The small molecule below binds the protein below.
Small molecule (SMILES): CC(C)O[PH](=O)OC(C)C

Sequence of chain 10.A:
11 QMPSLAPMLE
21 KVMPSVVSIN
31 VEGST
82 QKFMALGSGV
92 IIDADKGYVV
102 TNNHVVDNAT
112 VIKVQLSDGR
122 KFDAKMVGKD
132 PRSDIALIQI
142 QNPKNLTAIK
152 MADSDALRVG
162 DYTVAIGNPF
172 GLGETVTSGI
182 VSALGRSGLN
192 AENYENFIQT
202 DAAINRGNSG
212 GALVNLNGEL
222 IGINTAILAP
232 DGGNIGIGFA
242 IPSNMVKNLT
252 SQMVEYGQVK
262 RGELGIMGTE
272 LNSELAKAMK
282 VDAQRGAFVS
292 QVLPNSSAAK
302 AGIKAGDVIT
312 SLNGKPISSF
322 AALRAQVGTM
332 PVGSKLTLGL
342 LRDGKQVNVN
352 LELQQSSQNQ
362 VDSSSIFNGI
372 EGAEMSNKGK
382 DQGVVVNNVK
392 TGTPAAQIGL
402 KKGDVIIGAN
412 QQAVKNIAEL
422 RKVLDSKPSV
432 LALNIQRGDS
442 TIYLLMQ

Binding-site contacts:
Ligand atom O2P contacts residue ASN206 of chain 10.A at 3.5 Å (h-bond).
Ligand atom C1 contacts residue GLY208 of chain 10.A at 4.2 Å.
Ligand atom P contacts residue GLY208 of chain 10.A at 3.8 Å.
Ligand atom O3P contacts residue ASN206 of chain 10.A at 3.1 Å (h-bond).
Ligand atom C2' contacts residue THR226 of chain 10.A at 3.4 Å.
Ligand atom C3' contacts residue ALA227 of chain 10.A at 3.7 Å (hydrophobic).
Ligand atom P contacts residue HIS105 of chain 10.A at 4.0 Å.
Ligand atom P contacts residue SER210 of chain 10.A at 1.4 Å.
Ligand atom O3P contacts residue ARG207 of chain 10.A at 3.5 Å.
Ligand atom O2P contacts residue ARG207 of chain 10.A at 4.3 Å.
Ligand atom O3P contacts residue GLY208 of chain 10.A at 2.6 Å (h-bond).
Ligand atom O1P contacts residue ARG207 of chain 10.A at 3.5 Å.
Ligand atom C1 contacts residue HIS105 of chain 10.A at 3.9 Å.
Ligand atom C3 contacts residue LEU87 of chain 10.A at 3.2 Å (hydrophobic).
Ligand atom O2P contacts residue THR226 of chain 10.A at 3.3 Å (h-bond).
Ligand atom C3' contacts residue THR226 of chain 10.A at 4.3 Å.
Ligand atom C1' contacts residue ALA227 of chain 10.A at 3.5 Å (hydrophobic).
Ligand atom O2P contacts residue SER210 of chain 10.A at 2.4 Å (h-bond).
Ligand atom O3P contacts residue ASN209 of chain 10.A at 3.1 Å (h-bond).
Ligand atom C2' contacts residue HIS105 of chain 10.A at 3.9 Å.
Ligand atom C1' contacts residue ILE228 of chain 10.A at 4.0 Å (hydrophobic).
Ligand atom C3' contacts residue ILE228 of chain 10.A at 3.3 Å (hydrophobic).
Ligand atom C2' contacts residue ALA227 of chain 10.A at 3.9 Å (hydrophobic).
Ligand atom C3 contacts residue SER210 of chain 10.A at 3.5 Å.
Ligand atom C1 contacts residue ARG207 of chain 10.A at 4.1 Å.
Ligand atom C3 contacts residue VAL106 of chain 10.A at 4.3 Å (hydrophobic).
Ligand atom O3P contacts residue SER210 of chain 10.A at 2.4 Å (h-bond).
Ligand atom P contacts residue THR226 of chain 10.A at 3.9 Å.
Ligand atom C2' contacts residue SER210 of chain 10.A at 3.2 Å.
Ligand atom C1' contacts residue SER210 of chain 10.A at 3.1 Å.
Ligand atom C1 contacts residue SER210 of chain 10.A at 3.3 Å.
Ligand atom C2 contacts residue HIS105 of chain 10.A at 3.0 Å.
Ligand atom C1' contacts residue THR226 of chain 10.A at 3.1 Å.
Ligand atom P contacts residue ARG207 of chain 10.A at 4.0 Å.
Ligand atom C3 contacts residue GLY208 of chain 10.A at 3.7 Å.
Ligand atom O1P contacts residue HIS105 of chain 10.A at 4.1 Å.
Ligand atom O1P contacts residue SER210 of chain 10.A at 2.7 Å (h-bond).
Ligand atom C2 contacts residue SER210 of chain 10.A at 3.8 Å.
Ligand atom P contacts residue ASN206 of chain 10.A at 3.9 Å.
Ligand atom O1P contacts residue GLY208 of chain 10.A at 3.9 Å.